Binding-site contacts:
Ligand atom C6 contacts residue ASP16 of chain 2.A at 3.4 Å.
Ligand atom C4 contacts residue ASN14 of chain 2.A at 4.0 Å.
Ligand atom N1 contacts residue ASN14 of chain 2.A at 3.6 Å (h-bond).
Ligand atom N1 contacts residue ARG228 of chain 2.A at 2.6 Å (salt-bridge).
Ligand atom C5 contacts residue THR15 of chain 2.A at 4.3 Å.
Ligand atom C6 contacts residue ASN14 of chain 2.A at 3.3 Å.
Ligand atom C9 contacts residue ASN14 of chain 2.A at 3.5 Å.
Ligand atom C7 contacts residue ARG228 of chain 2.A at 3.2 Å.
Ligand atom C3 contacts residue ASN14 of chain 2.A at 4.1 Å.
Ligand atom C8 contacts residue ASN14 of chain 2.A at 3.2 Å.
Ligand atom C6 contacts residue THR15 of chain 2.A at 3.7 Å.
Ligand atom C7 contacts residue ASP16 of chain 2.A at 4.2 Å.
Ligand atom C7 contacts residue ILE17 of chain 2.A at 4.2 Å (hydrophobic).
Ligand atom C2 contacts residue ARG228 of chain 2.A at 3.8 Å.
Ligand atom C9 contacts residue ARG228 of chain 2.A at 4.3 Å.
Ligand atom C2 contacts residue ASN14 of chain 2.A at 4.0 Å.
Ligand atom C8 contacts residue ARG228 of chain 2.A at 3.1 Å.
Ligand atom C5 contacts residue ASN14 of chain 2.A at 3.9 Å.
Ligand atom C7 contacts residue ASN14 of chain 2.A at 3.1 Å.
Ligand atom C5 contacts residue ASP16 of chain 2.A at 4.3 Å.

Sequence of chain 2.A:
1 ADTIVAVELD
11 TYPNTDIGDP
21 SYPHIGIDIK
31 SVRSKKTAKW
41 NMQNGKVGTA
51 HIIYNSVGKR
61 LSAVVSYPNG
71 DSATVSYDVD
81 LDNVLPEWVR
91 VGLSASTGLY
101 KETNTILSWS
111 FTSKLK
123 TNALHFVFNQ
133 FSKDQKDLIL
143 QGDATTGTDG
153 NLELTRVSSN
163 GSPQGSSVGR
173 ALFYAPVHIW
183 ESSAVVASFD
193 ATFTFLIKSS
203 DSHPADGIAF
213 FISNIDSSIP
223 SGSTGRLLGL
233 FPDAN

The small molecule below binds the protein below.
Small molecule (SMILES): c1ccc2[nH]ccc2c1